Binding-site contacts:
Ligand atom O7 contacts residue GLN229 of chain 1.A at 3.5 Å.
Ligand atom O7 contacts residue PRO230 of chain 1.A at 3.7 Å.
Ligand atom C3 contacts residue ASN259 of chain 1.A at 3.8 Å.
Ligand atom N2 contacts residue ASN259 of chain 1.A at 3.0 Å (h-bond).
Ligand atom C8 contacts residue ASN259 of chain 1.A at 4.1 Å.
Ligand atom C1 contacts residue ASN259 of chain 1.A at 1.4 Å.
Ligand atom C2 contacts residue ASN259 of chain 1.A at 2.5 Å.
Ligand atom C8 contacts residue PRO230 of chain 1.A at 4.1 Å (hydrophobic).
Ligand atom C7 contacts residue ASN259 of chain 1.A at 3.8 Å.
Ligand atom C8 contacts residue THR255 of chain 1.A at 3.7 Å.
Ligand atom C5 contacts residue ASN259 of chain 1.A at 3.6 Å.
Ligand atom C4 contacts residue ASN259 of chain 1.A at 4.2 Å.
Ligand atom O6 contacts residue GLN256 of chain 1.A at 4.3 Å.
Ligand atom C7 contacts residue PRO230 of chain 1.A at 4.2 Å (hydrophobic).
Ligand atom O5 contacts residue ASN259 of chain 1.A at 2.3 Å (h-bond).

Sequence of chain 1.A:
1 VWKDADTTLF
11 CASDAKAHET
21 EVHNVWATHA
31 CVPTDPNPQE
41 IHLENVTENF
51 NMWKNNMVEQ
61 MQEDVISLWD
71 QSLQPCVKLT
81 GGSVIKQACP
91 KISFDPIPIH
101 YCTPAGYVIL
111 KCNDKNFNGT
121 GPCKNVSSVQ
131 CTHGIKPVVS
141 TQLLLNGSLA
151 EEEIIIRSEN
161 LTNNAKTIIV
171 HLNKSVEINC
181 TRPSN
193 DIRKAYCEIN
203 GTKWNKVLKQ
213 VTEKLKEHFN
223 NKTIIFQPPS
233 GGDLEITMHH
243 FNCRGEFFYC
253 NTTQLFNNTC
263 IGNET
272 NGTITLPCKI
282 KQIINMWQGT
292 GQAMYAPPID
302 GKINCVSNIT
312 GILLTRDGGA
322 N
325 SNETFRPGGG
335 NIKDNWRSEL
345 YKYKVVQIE

A protein and the small-molecule ligand that binds it are described below.
Small molecule (SMILES): CC(=O)N[C@@H]1[C@@H](O)[C@H](O)[C@@H](CO)O[C@H]1O